This protein binds this small molecule.
Small molecule (SMILES): Cn1ncnc2c(=O)n(C)c(=O)nc1-2

Binding-site contacts:
Ligand atom N8 contacts residue LEU170 of chain 1.A at 4.1 Å.
Ligand atom C4 contacts residue PHE94 of chain 1.A at 3.5 Å (hydrophobic).
Ligand atom N5 contacts residue PHE172 of chain 1.A at 3.2 Å.
Ligand atom C2 contacts residue PHE94 of chain 1.A at 4.2 Å (hydrophobic).
Ligand atom N6 contacts residue LEU190 of chain 1.A at 4.4 Å.
Ligand atom C1 contacts residue GLU113 of chain 1.A at 4.4 Å.
Ligand atom C4 contacts residue PHE97 of chain 1.A at 4.1 Å (hydrophobic).
Ligand atom C7 contacts residue LEU190 of chain 1.A at 4.0 Å (hydrophobic).
Ligand atom O2 contacts residue ARG188 of chain 1.A at 4.4 Å.
Ligand atom N6 contacts residue PHE172 of chain 1.A at 3.6 Å.
Ligand atom O1 contacts residue TYR103 of chain 1.A at 3.0 Å (h-bond).
Ligand atom O2 contacts residue TRP189 of chain 1.A at 3.2 Å.
Ligand atom N10 contacts residue LEU190 of chain 1.A at 3.9 Å.
Ligand atom C9 contacts residue TRP189 of chain 1.A at 3.9 Å (hydrophobic).
Ligand atom C12 contacts residue HIS60 of chain 1.A at 3.7 Å.
Ligand atom N8 contacts residue LEU190 of chain 1.A at 3.7 Å.
Ligand atom C1 contacts residue TYR103 of chain 1.A at 3.8 Å (hydrophobic).
Ligand atom C2 contacts residue MN1 of chain 1.B at 3.8 Å.
Ligand atom N3 contacts residue TYR103 of chain 1.A at 4.2 Å.
Ligand atom O1 contacts residue MN1 of chain 1.B at 2.4 Å.
Ligand atom N10 contacts residue TRP189 of chain 1.A at 4.1 Å.
Ligand atom C12 contacts residue TRP189 of chain 1.A at 3.7 Å (hydrophobic).
Ligand atom C12 contacts residue LEU190 of chain 1.A at 3.4 Å (hydrophobic).
Ligand atom C4 contacts residue PHE172 of chain 1.A at 3.9 Å (hydrophobic).
Ligand atom O1 contacts residue GLU113 of chain 1.A at 3.2 Å (salt-bridge).
Ligand atom O1 contacts residue GLU138 of chain 1.A at 4.4 Å.
Ligand atom N5 contacts residue PHE97 of chain 1.A at 4.4 Å.
Ligand atom N10 contacts residue MN1 of chain 1.B at 4.3 Å.
Ligand atom N3 contacts residue MN1 of chain 1.B at 3.6 Å.
Ligand atom C9 contacts residue LEU190 of chain 1.A at 3.7 Å (hydrophobic).
Ligand atom N5 contacts residue PHE94 of chain 1.A at 3.9 Å.
Ligand atom C2 contacts residue TYR103 of chain 1.A at 4.4 Å (hydrophobic).
Ligand atom C1 contacts residue HIS60 of chain 1.A at 3.7 Å.
Ligand atom C11 contacts residue PHE172 of chain 1.A at 3.7 Å (hydrophobic).
Ligand atom O1 contacts residue HIS60 of chain 1.A at 3.1 Å (h-bond).
Ligand atom N10 contacts residue HIS60 of chain 1.A at 4.0 Å.
Ligand atom N3 contacts residue PHE94 of chain 1.A at 3.5 Å.
Ligand atom C1 contacts residue MN1 of chain 1.B at 3.2 Å.
Ligand atom O2 contacts residue LEU190 of chain 1.A at 2.9 Å (h-bond).
Ligand atom C11 contacts residue LEU170 of chain 1.A at 4.3 Å (hydrophobic).

Sequence of chain 1.A:
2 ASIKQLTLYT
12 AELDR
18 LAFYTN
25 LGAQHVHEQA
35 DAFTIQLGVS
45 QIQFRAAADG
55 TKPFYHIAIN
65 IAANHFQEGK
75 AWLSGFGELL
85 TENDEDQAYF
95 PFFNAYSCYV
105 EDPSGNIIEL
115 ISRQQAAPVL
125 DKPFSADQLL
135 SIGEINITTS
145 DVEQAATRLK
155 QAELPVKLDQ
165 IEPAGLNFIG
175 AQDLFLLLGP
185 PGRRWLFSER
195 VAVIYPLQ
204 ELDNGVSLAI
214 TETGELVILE